Sequence of chain 1.A:
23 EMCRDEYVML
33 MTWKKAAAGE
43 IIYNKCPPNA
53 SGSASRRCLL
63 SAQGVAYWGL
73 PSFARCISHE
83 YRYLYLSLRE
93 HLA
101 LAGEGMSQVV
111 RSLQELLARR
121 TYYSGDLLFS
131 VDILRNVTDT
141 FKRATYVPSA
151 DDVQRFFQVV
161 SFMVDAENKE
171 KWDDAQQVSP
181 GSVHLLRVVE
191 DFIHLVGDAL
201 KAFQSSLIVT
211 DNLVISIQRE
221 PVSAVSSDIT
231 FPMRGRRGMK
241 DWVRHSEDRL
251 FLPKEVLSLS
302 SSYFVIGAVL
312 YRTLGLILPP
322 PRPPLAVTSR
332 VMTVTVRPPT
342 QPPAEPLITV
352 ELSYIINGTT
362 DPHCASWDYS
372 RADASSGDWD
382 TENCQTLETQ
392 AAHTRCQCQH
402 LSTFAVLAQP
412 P

Binding-site contacts:
Ligand atom C8 contacts residue ASN136 of chain 1.A at 4.5 Å.
Ligand atom C4 contacts residue ASN136 of chain 1.A at 4.2 Å.
Ligand atom C7 contacts residue TYR87 of chain 1.A at 3.8 Å (hydrophobic).
Ligand atom N2 contacts residue TYR87 of chain 1.A at 3.2 Å (h-bond).
Ligand atom O7 contacts residue ASN136 of chain 1.A at 3.3 Å (h-bond).
Ligand atom O5 contacts residue ASN136 of chain 1.A at 2.4 Å (h-bond).
Ligand atom O5 contacts residue ARG135 of chain 1.A at 4.4 Å.
Ligand atom C3 contacts residue ASN136 of chain 1.A at 3.7 Å.
Ligand atom C3 contacts residue TYR87 of chain 1.A at 4.4 Å (hydrophobic).
Ligand atom C6 contacts residue ASP132 of chain 1.A at 3.7 Å.
Ligand atom C8 contacts residue LEU94 of chain 1.A at 3.7 Å (hydrophobic).
Ligand atom N2 contacts residue ASN136 of chain 1.A at 2.9 Å (h-bond).
Ligand atom C5 contacts residue ASN136 of chain 1.A at 3.6 Å.
Ligand atom C1 contacts residue ASN136 of chain 1.A at 1.4 Å.
Ligand atom C8 contacts residue TYR87 of chain 1.A at 3.4 Å (hydrophobic).
Ligand atom C1 contacts residue ASP132 of chain 1.A at 3.9 Å.
Ligand atom C5 contacts residue ASP132 of chain 1.A at 4.1 Å.
Ligand atom O6 contacts residue ARG135 of chain 1.A at 3.6 Å.
Ligand atom C8 contacts residue ARG91 of chain 1.A at 3.6 Å.
Ligand atom C7 contacts residue ASN136 of chain 1.A at 3.3 Å.
Ligand atom O5 contacts residue ASP132 of chain 1.A at 3.6 Å.
Ligand atom C2 contacts residue ASN136 of chain 1.A at 2.4 Å.
Ligand atom C2 contacts residue TYR87 of chain 1.A at 4.3 Å (hydrophobic).

The protein below binds the small molecule below.
Small molecule (SMILES): CC(=O)N[C@@H]1[C@@H](O)[C@H](O)[C@@H](CO)O[C@H]1O